Binding-site contacts:
Ligand atom N11 contacts residue CYS47 of chain 1.A at 3.2 Å (h-bond).
Ligand atom C2 contacts residue GLY194 of chain 1.A at 4.1 Å.
Ligand atom C2 contacts residue GLN187 of chain 1.A at 3.9 Å.
Ligand atom C12 contacts residue CYS47 of chain 1.A at 3.7 Å (hydrophobic).
Ligand atom C12 contacts residue GLY194 of chain 1.A at 4.0 Å.
Ligand atom C7 contacts residue SER137 of chain 1.A at 3.2 Å.
Ligand atom C3 contacts residue VAL189 of chain 1.A at 3.4 Å (hydrophobic).
Ligand atom C6 contacts residue SER137 of chain 1.A at 3.5 Å.
Ligand atom O10 contacts residue CYS47 of chain 1.A at 3.6 Å.
Ligand atom O10 contacts residue VAL48 of chain 1.A at 3.7 Å.
Ligand atom N11 contacts residue GLY194 of chain 1.A at 3.1 Å (h-bond).
Ligand atom C2 contacts residue HIS195 of chain 1.A at 3.7 Å.
Ligand atom C2 contacts residue GLY188 of chain 1.A at 3.8 Å.
Ligand atom C1 contacts residue GLN187 of chain 1.A at 3.9 Å.
Ligand atom C9 contacts residue CYS47 of chain 1.A at 3.3 Å (hydrophobic).
Ligand atom N14 contacts residue GLN17 of chain 1.A at 3.5 Å (h-bond).
Ligand atom C7 contacts residue VAL48 of chain 1.A at 3.8 Å (hydrophobic).
Ligand atom O10 contacts residue GLY136 of chain 1.A at 3.4 Å.
Ligand atom C13 contacts residue CYS47 of chain 1.A at 3.1 Å (hydrophobic).
Ligand atom C5 contacts residue GLN187 of chain 1.A at 3.3 Å.
Ligand atom C9 contacts residue GLY194 of chain 1.A at 3.8 Å.
Ligand atom O8 contacts residue GLY194 of chain 1.A at 3.7 Å.
Ligand atom N14 contacts residue GLY46 of chain 1.A at 4.1 Å.
Ligand atom C4 contacts residue GLN187 of chain 1.A at 3.4 Å.
Ligand atom C6 contacts residue GLN187 of chain 1.A at 3.6 Å.
Ligand atom C4 contacts residue VAL189 of chain 1.A at 3.4 Å (hydrophobic).
Ligand atom C12 contacts residue SER135 of chain 1.A at 3.4 Å.
Ligand atom O8 contacts residue SER137 of chain 1.A at 4.1 Å.
Ligand atom C3 contacts residue GLY188 of chain 1.A at 3.4 Å.
Ligand atom O8 contacts residue HIS195 of chain 1.A at 3.8 Å.
Ligand atom C6 contacts residue ALA138 of chain 1.A at 3.4 Å (hydrophobic).
Ligand atom O10 contacts residue SER137 of chain 1.A at 3.0 Å (h-bond).
Ligand atom N14 contacts residue SER135 of chain 1.A at 3.2 Å (h-bond).
Ligand atom N14 contacts residue CYS47 of chain 1.A at 3.1 Å (h-bond).
Ligand atom C3 contacts residue GLN187 of chain 1.A at 3.8 Å.
Ligand atom C1 contacts residue SER137 of chain 1.A at 3.9 Å.
Ligand atom C13 contacts residue SER135 of chain 1.A at 3.0 Å.
Ligand atom O8 contacts residue CYS47 of chain 1.A at 3.7 Å.
Ligand atom C12 contacts residue GLY136 of chain 1.A at 3.8 Å.
Ligand atom C5 contacts residue ALA138 of chain 1.A at 3.8 Å (hydrophobic).

This small molecule binds to this protein.
Small molecule (SMILES): N#CCNC(=O)OCc1ccccc1

Sequence of chain 1.A:
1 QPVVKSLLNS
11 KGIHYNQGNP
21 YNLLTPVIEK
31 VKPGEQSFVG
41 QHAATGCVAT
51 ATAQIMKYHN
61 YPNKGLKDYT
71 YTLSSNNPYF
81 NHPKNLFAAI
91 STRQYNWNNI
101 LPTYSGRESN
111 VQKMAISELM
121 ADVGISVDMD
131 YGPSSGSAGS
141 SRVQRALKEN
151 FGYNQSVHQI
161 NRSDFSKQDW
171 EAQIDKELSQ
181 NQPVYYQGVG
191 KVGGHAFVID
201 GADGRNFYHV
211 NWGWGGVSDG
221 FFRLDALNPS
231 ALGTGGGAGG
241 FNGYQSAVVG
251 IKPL